Sequence of chain 1.B:
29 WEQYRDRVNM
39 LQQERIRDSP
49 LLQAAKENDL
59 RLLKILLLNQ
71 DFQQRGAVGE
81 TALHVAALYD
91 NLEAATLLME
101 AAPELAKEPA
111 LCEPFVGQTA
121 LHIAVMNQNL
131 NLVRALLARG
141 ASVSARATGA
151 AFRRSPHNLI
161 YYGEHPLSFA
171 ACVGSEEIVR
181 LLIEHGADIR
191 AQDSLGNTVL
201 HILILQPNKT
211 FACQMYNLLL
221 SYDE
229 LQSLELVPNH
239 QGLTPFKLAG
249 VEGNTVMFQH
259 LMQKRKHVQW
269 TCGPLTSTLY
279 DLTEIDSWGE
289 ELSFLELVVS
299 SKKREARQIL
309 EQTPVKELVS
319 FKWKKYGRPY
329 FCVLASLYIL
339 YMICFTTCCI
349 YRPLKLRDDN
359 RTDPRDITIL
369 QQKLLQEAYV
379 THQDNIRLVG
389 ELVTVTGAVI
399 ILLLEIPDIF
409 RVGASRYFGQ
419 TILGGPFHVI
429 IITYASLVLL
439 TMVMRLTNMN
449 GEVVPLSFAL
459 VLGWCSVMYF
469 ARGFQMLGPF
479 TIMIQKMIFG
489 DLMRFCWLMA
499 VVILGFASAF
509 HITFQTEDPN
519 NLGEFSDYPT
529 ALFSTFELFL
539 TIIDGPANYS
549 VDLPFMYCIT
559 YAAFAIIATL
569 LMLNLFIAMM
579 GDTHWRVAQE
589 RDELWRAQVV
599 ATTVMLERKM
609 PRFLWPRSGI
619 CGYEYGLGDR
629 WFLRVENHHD

This small molecule binds to this protein.
Small molecule (SMILES): CC(C)[C@@H](C)/C=C/[C@@H](C)[C@H]1CC[C@H]2C3=CC=C4C[C@@H](O)CC[C@]4(C)[C@H]3CC[C@]12C

Binding-site contacts:
Ligand atom C21 contacts residue PHE534 of chain 1.B at 4.3 Å (hydrophobic).
Ligand atom C10 contacts residue PRO527 of chain 1.B at 4.0 Å (hydrophobic).
Ligand atom C6 contacts residue ILE557 of chain 1.A at 3.6 Å (hydrophobic).
Ligand atom C16 contacts residue ALA560 of chain 1.A at 4.0 Å (hydrophobic).
Ligand atom C11 contacts residue LEU530 of chain 1.B at 3.9 Å (hydrophobic).
Ligand atom C1 contacts residue PHE531 of chain 1.B at 3.6 Å (hydrophobic).
Ligand atom C25 contacts residue CYS494 of chain 1.B at 4.2 Å (hydrophobic).
Ligand atom C6 contacts residue CYS556 of chain 1.A at 3.9 Å (hydrophobic).
Ligand atom C14 contacts residue PHE531 of chain 1.B at 4.4 Å (hydrophobic).
Ligand atom C11 contacts residue PHE531 of chain 1.B at 4.2 Å (hydrophobic).
Ligand atom C27 contacts residue ILE501 of chain 1.B at 4.2 Å (hydrophobic).
Ligand atom C4 contacts residue CYS556 of chain 1.A at 4.1 Å (hydrophobic).
Ligand atom C9 contacts residue PHE531 of chain 1.B at 4.0 Å (hydrophobic).
Ligand atom O1 contacts residue CYS556 of chain 1.A at 4.2 Å.
Ligand atom C15 contacts residue ALA560 of chain 1.A at 3.5 Å (hydrophobic).
Ligand atom C1 contacts residue THR528 of chain 1.B at 4.4 Å.
Ligand atom C26 contacts residue ILE564 of chain 1.A at 4.0 Å (hydrophobic).
Ligand atom C23 contacts residue PHE534 of chain 1.B at 4.3 Å (hydrophobic).
Ligand atom C3 contacts residue CYS556 of chain 1.A at 3.7 Å (hydrophobic).
Ligand atom C27 contacts residue MET497 of chain 1.B at 3.5 Å (hydrophobic).
Ligand atom C27 contacts residue PHE534 of chain 1.B at 3.9 Å (hydrophobic).
Ligand atom C2 contacts residue THR528 of chain 1.B at 4.3 Å.
Ligand atom C26 contacts residue CYS494 of chain 1.B at 3.8 Å (hydrophobic).
Ligand atom C24 contacts residue PHE534 of chain 1.B at 4.0 Å (hydrophobic).
Ligand atom C19 contacts residue PRO527 of chain 1.B at 3.6 Å (hydrophobic).
Ligand atom C12 contacts residue LEU530 of chain 1.B at 3.8 Å (hydrophobic).
Ligand atom C21 contacts residue ILE501 of chain 1.B at 3.7 Å (hydrophobic).
Ligand atom C5 contacts residue CYS556 of chain 1.A at 4.0 Å (hydrophobic).
Ligand atom C1 contacts residue PRO527 of chain 1.B at 3.1 Å (hydrophobic).
Ligand atom C7 contacts residue ILE557 of chain 1.A at 4.0 Å (hydrophobic).
Ligand atom C12 contacts residue PHE531 of chain 1.B at 4.2 Å (hydrophobic).
Ligand atom C9 contacts residue PRO527 of chain 1.B at 4.2 Å (hydrophobic).
Ligand atom C4 contacts residue PHE553 of chain 1.A at 4.3 Å (hydrophobic).
Ligand atom O1 contacts residue PHE553 of chain 1.A at 4.0 Å.
Ligand atom C14 contacts residue ALA560 of chain 1.A at 4.4 Å (hydrophobic).
Ligand atom C11 contacts residue PRO527 of chain 1.B at 4.0 Å (hydrophobic).
Ligand atom C2 contacts residue PRO527 of chain 1.B at 3.7 Å (hydrophobic).
Ligand atom C26 contacts residue MET497 of chain 1.B at 3.4 Å (hydrophobic).
Ligand atom C25 contacts residue MET497 of chain 1.B at 4.1 Å (hydrophobic).
Ligand atom C27 contacts residue ALA498 of chain 1.B at 4.0 Å (hydrophobic).

Sequence of chain 1.A:
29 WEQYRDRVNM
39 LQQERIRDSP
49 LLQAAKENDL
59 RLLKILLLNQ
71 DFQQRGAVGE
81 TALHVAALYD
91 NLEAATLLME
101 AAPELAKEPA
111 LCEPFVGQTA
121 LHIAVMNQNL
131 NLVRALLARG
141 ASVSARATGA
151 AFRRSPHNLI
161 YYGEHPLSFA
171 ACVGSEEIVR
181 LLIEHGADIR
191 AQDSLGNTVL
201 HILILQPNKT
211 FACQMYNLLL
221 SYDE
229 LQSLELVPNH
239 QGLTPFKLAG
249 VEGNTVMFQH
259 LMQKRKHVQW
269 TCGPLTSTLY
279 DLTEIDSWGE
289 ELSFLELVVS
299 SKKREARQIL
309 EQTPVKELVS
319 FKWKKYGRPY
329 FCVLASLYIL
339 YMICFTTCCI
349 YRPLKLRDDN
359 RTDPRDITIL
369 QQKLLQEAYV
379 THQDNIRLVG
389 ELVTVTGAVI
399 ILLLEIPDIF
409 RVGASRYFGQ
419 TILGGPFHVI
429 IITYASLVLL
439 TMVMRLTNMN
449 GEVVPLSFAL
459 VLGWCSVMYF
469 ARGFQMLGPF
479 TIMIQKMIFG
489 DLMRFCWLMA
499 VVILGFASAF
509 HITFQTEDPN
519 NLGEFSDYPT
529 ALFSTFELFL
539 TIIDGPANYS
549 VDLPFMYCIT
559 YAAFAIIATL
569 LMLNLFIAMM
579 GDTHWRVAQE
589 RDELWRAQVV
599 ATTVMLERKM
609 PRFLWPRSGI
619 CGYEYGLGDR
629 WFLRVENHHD